Binding-site contacts:
Ligand atom C3 contacts residue ASN32 of chain 1.C at 3.8 Å.
Ligand atom O5 contacts residue ASN32 of chain 1.C at 2.5 Å (h-bond).
Ligand atom O7 contacts residue ASN32 of chain 1.C at 4.0 Å.
Ligand atom C6 contacts residue ASN32 of chain 1.C at 4.0 Å.
Ligand atom C4 contacts residue ASN32 of chain 1.C at 4.3 Å.
Ligand atom C8 contacts residue ASN32 of chain 1.C at 3.5 Å.
Ligand atom C7 contacts residue THR31 of chain 1.C at 4.4 Å.
Ligand atom N2 contacts residue ASN32 of chain 1.C at 2.7 Å (h-bond).
Ligand atom O7 contacts residue VAL14 of chain 1.C at 4.5 Å.
Ligand atom C1 contacts residue ASN32 of chain 1.C at 1.5 Å.
Ligand atom C7 contacts residue ASN32 of chain 1.C at 3.2 Å.
Ligand atom C5 contacts residue ASN32 of chain 1.C at 3.7 Å.
Ligand atom C2 contacts residue ASN32 of chain 1.C at 2.5 Å.
Ligand atom O7 contacts residue THR31 of chain 1.C at 3.9 Å.

Sequence of chain 1.C:
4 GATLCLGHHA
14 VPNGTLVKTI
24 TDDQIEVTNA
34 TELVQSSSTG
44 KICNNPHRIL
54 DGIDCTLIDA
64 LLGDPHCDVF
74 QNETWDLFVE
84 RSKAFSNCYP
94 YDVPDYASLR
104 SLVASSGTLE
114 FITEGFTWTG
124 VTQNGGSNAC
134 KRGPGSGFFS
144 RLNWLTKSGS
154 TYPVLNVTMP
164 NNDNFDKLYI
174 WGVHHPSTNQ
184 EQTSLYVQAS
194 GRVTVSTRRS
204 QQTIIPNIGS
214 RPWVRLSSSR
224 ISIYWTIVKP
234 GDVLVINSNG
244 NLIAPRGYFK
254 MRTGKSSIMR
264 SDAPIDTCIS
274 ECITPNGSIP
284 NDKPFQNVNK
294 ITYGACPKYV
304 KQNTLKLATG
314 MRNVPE

A small-molecule ligand and the protein it binds are described below.
Small molecule (SMILES): CC(=O)N[C@@H]1[C@@H](O)[C@H](O)[C@@H](CO)O[C@H]1O